Binding-site contacts:
Ligand atom O3 contacts residue ARG113 of chain 1.E at 3.1 Å (salt-bridge).
Ligand atom O5 contacts residue LEU27 of chain 1.F at 3.5 Å.
Ligand atom C2 contacts residue HIS53 of chain 1.F at 4.0 Å.
Ligand atom C4 contacts residue SO41 of chain 1.BA at 4.1 Å.
Ligand atom C4 contacts residue ASN54 of chain 1.F at 4.0 Å.
Ligand atom C7 contacts residue TRP93 of chain 1.F at 4.0 Å (hydrophobic).
Ligand atom C3 contacts residue SO41 of chain 1.BA at 3.6 Å.
Ligand atom C2 contacts residue TRP93 of chain 1.F at 4.0 Å (hydrophobic).
Ligand atom C1 contacts residue ASN54 of chain 1.F at 3.4 Å.
Ligand atom O4 contacts residue LEU27 of chain 1.F at 3.9 Å.
Ligand atom C2 contacts residue ARG113 of chain 1.E at 4.1 Å.
Ligand atom O2 contacts residue ARG113 of chain 1.E at 3.0 Å (salt-bridge).
Ligand atom C6 contacts residue LEU27 of chain 1.F at 4.1 Å (hydrophobic).
Ligand atom O5 contacts residue ASN54 of chain 1.F at 3.3 Å.
Ligand atom C2 contacts residue ARG113 of chain 1.E at 3.9 Å.
Ligand atom O2 contacts residue ARG113 of chain 1.E at 3.3 Å (salt-bridge).
Ligand atom O2 contacts residue VAL111 of chain 1.E at 4.0 Å.
Ligand atom O3 contacts residue HIS53 of chain 1.F at 2.8 Å (h-bond).
Ligand atom C8 contacts residue SO41 of chain 1.BA at 3.9 Å.
Ligand atom O4 contacts residue HIS53 of chain 1.F at 3.2 Å.
Ligand atom O7 contacts residue TRP93 of chain 1.F at 2.9 Å (h-bond).
Ligand atom C6 contacts residue TRP93 of chain 1.F at 3.9 Å (hydrophobic).
Ligand atom O3 contacts residue LEU27 of chain 1.F at 3.8 Å.
Ligand atom C3 contacts residue ARG113 of chain 1.E at 3.5 Å.
Ligand atom C6 contacts residue ASN54 of chain 1.F at 4.0 Å.
Ligand atom C8 contacts residue ARG113 of chain 1.E at 3.4 Å.
Ligand atom C5 contacts residue SO41 of chain 1.BA at 3.8 Å.
Ligand atom C3 contacts residue HIS53 of chain 1.F at 3.8 Å.
Ligand atom C2 contacts residue LEU27 of chain 1.F at 3.9 Å (hydrophobic).
Ligand atom O4 contacts residue LEU27 of chain 1.F at 4.2 Å.
Ligand atom C5 contacts residue ASN54 of chain 1.F at 4.0 Å.
Ligand atom O1 contacts residue TRP93 of chain 1.F at 3.5 Å.
Ligand atom C6 contacts residue TYR55 of chain 1.F at 3.6 Å (hydrophobic).
Ligand atom C3 contacts residue ARG113 of chain 1.E at 3.9 Å.
Ligand atom C1 contacts residue TRP93 of chain 1.F at 4.1 Å (hydrophobic).
Ligand atom C4 contacts residue TRP93 of chain 1.F at 4.1 Å (hydrophobic).
Ligand atom C6 contacts residue THR56 of chain 1.F at 3.9 Å.
Ligand atom O4 contacts residue ASN54 of chain 1.F at 2.9 Å (h-bond).
Ligand atom C2 contacts residue ASN54 of chain 1.F at 3.8 Å.
Ligand atom O5 contacts residue TRP93 of chain 1.F at 3.8 Å.

Sequence of chain 1.F:
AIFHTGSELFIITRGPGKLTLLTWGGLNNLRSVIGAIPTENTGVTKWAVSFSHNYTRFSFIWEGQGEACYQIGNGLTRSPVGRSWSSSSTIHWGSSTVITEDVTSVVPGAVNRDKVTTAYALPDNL

Sequence of chain 1.E:
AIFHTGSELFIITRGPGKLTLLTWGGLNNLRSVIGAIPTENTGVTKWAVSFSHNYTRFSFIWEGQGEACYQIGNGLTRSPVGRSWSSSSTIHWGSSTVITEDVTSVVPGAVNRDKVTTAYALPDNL

This small molecule binds to this protein.
Small molecule (SMILES): CC(=O)N[C@@H]1[C@@H](O[C@@H]2O[C@H](CO)[C@H](O)[C@H](O)[C@H]2O[C@@H]2O[C@@H](C)[C@@H](O)[C@@H](O)[C@@H]2O)[C@H](O)[C@@H](CO)O[C@H]1O